Sequence of chain 1.A:
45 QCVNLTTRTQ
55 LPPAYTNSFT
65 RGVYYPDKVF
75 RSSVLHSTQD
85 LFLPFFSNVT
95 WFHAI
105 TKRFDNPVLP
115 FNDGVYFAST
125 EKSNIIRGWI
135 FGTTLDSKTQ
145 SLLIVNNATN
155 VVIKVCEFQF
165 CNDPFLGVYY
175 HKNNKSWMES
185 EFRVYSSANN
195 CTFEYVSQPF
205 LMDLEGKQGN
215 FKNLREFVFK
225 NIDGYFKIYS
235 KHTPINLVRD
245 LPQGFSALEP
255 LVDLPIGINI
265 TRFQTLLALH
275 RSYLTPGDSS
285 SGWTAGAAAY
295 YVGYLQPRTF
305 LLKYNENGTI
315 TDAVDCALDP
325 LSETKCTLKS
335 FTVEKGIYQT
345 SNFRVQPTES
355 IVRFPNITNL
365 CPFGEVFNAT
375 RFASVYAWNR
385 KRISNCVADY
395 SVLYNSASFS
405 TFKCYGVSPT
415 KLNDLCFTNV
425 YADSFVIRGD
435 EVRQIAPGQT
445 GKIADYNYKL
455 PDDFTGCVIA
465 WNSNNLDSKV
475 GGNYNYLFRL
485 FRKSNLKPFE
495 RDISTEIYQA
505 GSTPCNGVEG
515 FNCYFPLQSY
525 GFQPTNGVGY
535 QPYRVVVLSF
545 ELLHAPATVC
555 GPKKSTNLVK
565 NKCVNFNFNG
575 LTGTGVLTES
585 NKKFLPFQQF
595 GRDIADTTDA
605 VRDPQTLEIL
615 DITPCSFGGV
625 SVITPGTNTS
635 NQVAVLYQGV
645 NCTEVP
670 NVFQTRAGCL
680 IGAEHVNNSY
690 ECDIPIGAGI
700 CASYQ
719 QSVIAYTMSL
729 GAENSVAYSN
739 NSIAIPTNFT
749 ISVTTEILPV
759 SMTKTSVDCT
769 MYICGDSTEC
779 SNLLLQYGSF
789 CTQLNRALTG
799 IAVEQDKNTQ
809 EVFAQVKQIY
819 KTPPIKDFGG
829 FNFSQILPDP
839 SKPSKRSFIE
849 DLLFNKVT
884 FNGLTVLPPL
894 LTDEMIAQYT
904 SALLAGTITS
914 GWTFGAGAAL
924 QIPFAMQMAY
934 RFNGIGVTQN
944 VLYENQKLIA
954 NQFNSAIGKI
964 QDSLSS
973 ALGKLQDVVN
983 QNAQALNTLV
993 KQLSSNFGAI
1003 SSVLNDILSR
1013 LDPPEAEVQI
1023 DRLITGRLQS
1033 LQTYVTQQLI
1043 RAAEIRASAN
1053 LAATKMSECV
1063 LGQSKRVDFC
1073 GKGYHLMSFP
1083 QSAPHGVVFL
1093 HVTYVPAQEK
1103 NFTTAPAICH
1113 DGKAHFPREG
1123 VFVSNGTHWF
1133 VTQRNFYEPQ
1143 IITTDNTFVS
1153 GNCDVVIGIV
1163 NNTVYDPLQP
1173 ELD

Binding-site contacts:
Ligand atom C1 contacts residue ASN645 of chain 1.A at 1.4 Å.
Ligand atom C8 contacts residue ASN645 of chain 1.A at 4.2 Å.
Ligand atom C8 contacts residue GLN673 of chain 1.A at 3.8 Å.
Ligand atom C7 contacts residue ASN645 of chain 1.A at 3.5 Å.
Ligand atom C2 contacts residue ASN645 of chain 1.A at 2.4 Å.
Ligand atom O6 contacts residue THR647 of chain 1.A at 4.3 Å.
Ligand atom C5 contacts residue ASN645 of chain 1.A at 3.7 Å.
Ligand atom O5 contacts residue ASN645 of chain 1.A at 2.4 Å (h-bond).
Ligand atom N2 contacts residue ASN645 of chain 1.A at 2.9 Å (h-bond).
Ligand atom O5 contacts residue THR647 of chain 1.A at 4.3 Å.
Ligand atom C3 contacts residue ASN645 of chain 1.A at 3.8 Å.
Ligand atom C4 contacts residue ASN645 of chain 1.A at 4.2 Å.
Ligand atom O7 contacts residue ASN645 of chain 1.A at 3.7 Å.

This protein binds this small molecule.
Small molecule (SMILES): CC(=O)N[C@@H]1[C@@H](O)[C@H](O)[C@@H](CO)O[C@H]1O